Sequence of chain 1.B:
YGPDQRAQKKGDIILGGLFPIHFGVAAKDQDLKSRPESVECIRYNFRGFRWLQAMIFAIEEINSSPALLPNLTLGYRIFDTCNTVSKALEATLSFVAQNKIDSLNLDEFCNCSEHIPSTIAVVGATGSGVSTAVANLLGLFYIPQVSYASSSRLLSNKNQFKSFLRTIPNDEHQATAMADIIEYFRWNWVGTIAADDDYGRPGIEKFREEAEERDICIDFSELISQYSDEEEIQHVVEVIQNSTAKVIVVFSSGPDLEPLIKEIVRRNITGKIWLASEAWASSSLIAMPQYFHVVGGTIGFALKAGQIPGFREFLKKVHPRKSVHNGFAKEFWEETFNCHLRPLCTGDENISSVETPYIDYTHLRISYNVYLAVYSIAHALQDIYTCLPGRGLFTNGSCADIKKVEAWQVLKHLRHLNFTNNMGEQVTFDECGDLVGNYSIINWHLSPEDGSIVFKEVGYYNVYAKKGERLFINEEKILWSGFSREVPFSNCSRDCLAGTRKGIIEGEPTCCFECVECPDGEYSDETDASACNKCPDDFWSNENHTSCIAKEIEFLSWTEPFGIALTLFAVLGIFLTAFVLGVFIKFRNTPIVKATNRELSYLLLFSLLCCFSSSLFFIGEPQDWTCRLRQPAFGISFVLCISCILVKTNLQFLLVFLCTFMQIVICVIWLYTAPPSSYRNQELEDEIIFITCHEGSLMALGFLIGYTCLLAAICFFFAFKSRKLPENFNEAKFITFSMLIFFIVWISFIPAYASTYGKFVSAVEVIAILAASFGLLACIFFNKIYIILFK

A protein and the small-molecule ligand that binds it are described below.
Small molecule (SMILES): O=C(O)[C@@H]1Cc2c([nH]c3ccccc23)CN1

Binding-site contacts:
Ligand atom CB contacts residue ALA168 of chain 1.B at 3.5 Å (hydrophobic).
Ligand atom OXT contacts residue THR145 of chain 1.B at 4.0 Å.
Ligand atom C contacts residue ALA168 of chain 1.B at 3.7 Å (hydrophobic).
Ligand atom O1 contacts residue SER147 of chain 1.B at 3.5 Å (h-bond).
Ligand atom O1 contacts residue TYR218 of chain 1.B at 3.4 Å.
Ligand atom C contacts residue TYR218 of chain 1.B at 3.4 Å (hydrophobic).
Ligand atom C9 contacts residue ALA168 of chain 1.B at 3.2 Å (hydrophobic).
Ligand atom CH2 contacts residue ARG66 of chain 1.B at 3.8 Å.
Ligand atom CG contacts residue ALA298 of chain 1.B at 3.9 Å (hydrophobic).
Ligand atom CB contacts residue THR145 of chain 1.B at 4.0 Å.
Ligand atom CD1 contacts residue ALA168 of chain 1.B at 3.6 Å (hydrophobic).
Ligand atom CZ3 contacts residue TRP70 of chain 1.B at 3.9 Å (hydrophobic).
Ligand atom OXT contacts residue SER169 of chain 1.B at 3.5 Å.
Ligand atom O1 contacts residue GLY146 of chain 1.B at 4.1 Å.
Ligand atom NE1 contacts residue GLU297 of chain 1.B at 2.6 Å (salt-bridge).
Ligand atom OXT contacts residue SER147 of chain 1.B at 2.6 Å (h-bond).
Ligand atom N contacts residue ALA168 of chain 1.B at 2.4 Å (h-bond).
Ligand atom C9 contacts residue ILE187 of chain 1.B at 4.0 Å (hydrophobic).
Ligand atom OXT contacts residue SER170 of chain 1.B at 3.1 Å (h-bond).
Ligand atom CE2 contacts residue ALA298 of chain 1.B at 3.8 Å (hydrophobic).
Ligand atom CH2 contacts residue ALA298 of chain 1.B at 4.1 Å (hydrophobic).
Ligand atom CG contacts residue ALA168 of chain 1.B at 3.7 Å (hydrophobic).
Ligand atom OXT contacts residue TYR218 of chain 1.B at 3.6 Å.
Ligand atom CA contacts residue TYR218 of chain 1.B at 3.8 Å (hydrophobic).
Ligand atom CE3 contacts residue THR145 of chain 1.B at 3.6 Å.
Ligand atom C contacts residue THR145 of chain 1.B at 4.0 Å.
Ligand atom CA contacts residue SER170 of chain 1.B at 4.0 Å.
Ligand atom N contacts residue TYR218 of chain 1.B at 4.1 Å.
Ligand atom CA contacts residue ALA168 of chain 1.B at 3.3 Å (hydrophobic).
Ligand atom CD1 contacts residue GLU297 of chain 1.B at 3.4 Å.
Ligand atom C9 contacts residue SER170 of chain 1.B at 3.4 Å.
Ligand atom CD1 contacts residue ALA298 of chain 1.B at 3.9 Å (hydrophobic).
Ligand atom CH2 contacts residue TRP70 of chain 1.B at 3.8 Å (hydrophobic).
Ligand atom C9 contacts residue GLU297 of chain 1.B at 3.4 Å.
Ligand atom CZ2 contacts residue ALA298 of chain 1.B at 4.0 Å (hydrophobic).
Ligand atom CE2 contacts residue GLU297 of chain 1.B at 3.8 Å.
Ligand atom N contacts residue SER170 of chain 1.B at 2.9 Å (h-bond).
Ligand atom OXT contacts residue ALA168 of chain 1.B at 3.5 Å (h-bond).
Ligand atom NE1 contacts residue ALA298 of chain 1.B at 3.7 Å.
Ligand atom C contacts residue SER147 of chain 1.B at 3.5 Å.